Sequence of chain 1.A:
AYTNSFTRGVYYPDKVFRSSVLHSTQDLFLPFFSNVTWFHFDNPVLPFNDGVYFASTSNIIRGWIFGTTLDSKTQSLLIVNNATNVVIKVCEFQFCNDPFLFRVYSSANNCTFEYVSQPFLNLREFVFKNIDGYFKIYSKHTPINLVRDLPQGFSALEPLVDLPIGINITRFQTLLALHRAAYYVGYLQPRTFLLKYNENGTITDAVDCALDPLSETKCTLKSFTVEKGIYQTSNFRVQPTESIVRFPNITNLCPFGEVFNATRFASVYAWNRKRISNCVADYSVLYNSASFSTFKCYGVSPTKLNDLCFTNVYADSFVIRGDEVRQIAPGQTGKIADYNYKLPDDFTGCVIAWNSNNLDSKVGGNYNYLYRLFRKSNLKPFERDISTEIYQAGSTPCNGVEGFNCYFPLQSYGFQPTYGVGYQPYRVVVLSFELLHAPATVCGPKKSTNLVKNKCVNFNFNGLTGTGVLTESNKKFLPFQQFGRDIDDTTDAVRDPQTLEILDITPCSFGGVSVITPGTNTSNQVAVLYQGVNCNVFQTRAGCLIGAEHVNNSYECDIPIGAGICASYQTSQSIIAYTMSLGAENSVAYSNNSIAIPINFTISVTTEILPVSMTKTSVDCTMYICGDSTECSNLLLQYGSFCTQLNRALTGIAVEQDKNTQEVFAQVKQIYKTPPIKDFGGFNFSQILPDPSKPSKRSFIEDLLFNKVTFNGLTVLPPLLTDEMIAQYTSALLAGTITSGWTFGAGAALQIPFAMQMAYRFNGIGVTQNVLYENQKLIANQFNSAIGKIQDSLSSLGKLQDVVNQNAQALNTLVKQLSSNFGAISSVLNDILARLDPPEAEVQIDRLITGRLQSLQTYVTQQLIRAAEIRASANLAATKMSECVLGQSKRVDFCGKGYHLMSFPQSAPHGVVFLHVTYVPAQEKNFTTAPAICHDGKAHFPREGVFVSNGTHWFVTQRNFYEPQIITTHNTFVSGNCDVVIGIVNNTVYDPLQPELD

A small-molecule ligand and the protein it binds are described below.
Small molecule (SMILES): CC(=O)N[C@@H]1[C@@H](O)[C@H](O)[C@@H](CO)O[C@H]1O

Binding-site contacts:
Ligand atom C8 contacts residue ASN308 of chain 1.A at 4.0 Å.
Ligand atom N2 contacts residue ASN310 of chain 1.A at 2.9 Å (h-bond).
Ligand atom C3 contacts residue ASN310 of chain 1.A at 3.8 Å.
Ligand atom C8 contacts residue ASN310 of chain 1.A at 4.3 Å.
Ligand atom C4 contacts residue ASN310 of chain 1.A at 4.2 Å.
Ligand atom C7 contacts residue ASN308 of chain 1.A at 4.1 Å.
Ligand atom C5 contacts residue ASN310 of chain 1.A at 3.7 Å.
Ligand atom O7 contacts residue ASN308 of chain 1.A at 3.9 Å.
Ligand atom O7 contacts residue ASN310 of chain 1.A at 3.0 Å (h-bond).
Ligand atom C7 contacts residue ASN310 of chain 1.A at 3.1 Å.
Ligand atom O5 contacts residue ASN310 of chain 1.A at 2.4 Å (h-bond).
Ligand atom C1 contacts residue ASN310 of chain 1.A at 1.4 Å.
Ligand atom O6 contacts residue ASN310 of chain 1.A at 4.0 Å.
Ligand atom C2 contacts residue ASN310 of chain 1.A at 2.4 Å.
Ligand atom C6 contacts residue ASN310 of chain 1.A at 4.4 Å.